A small-molecule ligand and the protein it binds are described below.
Small molecule (SMILES): OC[C@H]1O[C@H](O)[C@H](O)[C@@H](O)[C@H]1O

Binding-site contacts:
Ligand atom C3 contacts residue ASN107 of chain 1.B at 3.9 Å.
Ligand atom O4 contacts residue ASP100 of chain 1.B at 2.6 Å (salt-bridge).
Ligand atom O2 contacts residue GAL1 of chain 1.L at 0.0 Å (h-bond).
Ligand atom O5 contacts residue TYR36 of chain 1.B at 3.5 Å.
Ligand atom C6 contacts residue GLN53 of chain 1.B at 3.6 Å.
Ligand atom C2 contacts residue TYR36 of chain 1.B at 3.4 Å (hydrophobic).
Ligand atom C5 contacts residue HIS50 of chain 1.B at 4.0 Å.
Ligand atom O1 contacts residue GAL1 of chain 1.L at 1.4 Å.
Ligand atom C6 contacts residue GAL1 of chain 1.L at 0.0 Å.
Ligand atom C4 contacts residue GAL1 of chain 1.L at 0.0 Å.
Ligand atom O3 contacts residue TYR36 of chain 1.B at 3.4 Å (h-bond).
Ligand atom C2 contacts residue CA1 of chain 1.J at 3.9 Å.
Ligand atom C4 contacts residue THR104 of chain 1.B at 3.4 Å.
Ligand atom C3 contacts residue TYR36 of chain 1.B at 3.7 Å (hydrophobic).
Ligand atom O5 contacts residue GAL1 of chain 1.L at 0.0 Å (h-bond).
Ligand atom C5 contacts residue GLN53 of chain 1.B at 3.7 Å.
Ligand atom O3 contacts residue ASN107 of chain 1.B at 2.9 Å (h-bond).
Ligand atom O3 contacts residue CA1 of chain 1.J at 2.5 Å.
Ligand atom C2 contacts residue ASN107 of chain 1.B at 3.8 Å.
Ligand atom O4 contacts residue THR104 of chain 1.B at 3.4 Å (h-bond).
Ligand atom C6 contacts residue HIS50 of chain 1.B at 3.5 Å.
Ligand atom O6 contacts residue GLN53 of chain 1.B at 2.7 Å (h-bond).
Ligand atom O3 contacts residue THR104 of chain 1.B at 3.4 Å (h-bond).
Ligand atom C1 contacts residue GAL1 of chain 1.L at 0.0 Å.
Ligand atom O4 contacts residue GAL1 of chain 1.L at 0.0 Å (h-bond).
Ligand atom C6 contacts residue ASP100 of chain 1.B at 3.5 Å.
Ligand atom O6 contacts residue HIS50 of chain 1.B at 2.7 Å (h-bond).
Ligand atom O4 contacts residue TYR36 of chain 1.B at 3.0 Å (h-bond).
Ligand atom O4 contacts residue CA1 of chain 1.J at 2.5 Å.
Ligand atom C4 contacts residue CA1 of chain 1.J at 3.4 Å.
Ligand atom C6 contacts residue VAL101 of chain 1.B at 3.8 Å (hydrophobic).
Ligand atom C4 contacts residue ASP100 of chain 1.B at 3.5 Å.
Ligand atom C3 contacts residue GAL1 of chain 1.L at 0.0 Å.
Ligand atom O5 contacts residue HIS50 of chain 1.B at 3.3 Å (h-bond).
Ligand atom C2 contacts residue GAL1 of chain 1.L at 0.0 Å.
Ligand atom O6 contacts residue GAL1 of chain 1.L at 0.0 Å (h-bond).
Ligand atom C3 contacts residue CA1 of chain 1.J at 3.3 Å.
Ligand atom O3 contacts residue GAL1 of chain 1.L at 0.0 Å (h-bond).
Ligand atom O2 contacts residue ASN107 of chain 1.B at 3.0 Å (h-bond).
Ligand atom C5 contacts residue GAL1 of chain 1.L at 0.0 Å.

Sequence of chain 1.B:
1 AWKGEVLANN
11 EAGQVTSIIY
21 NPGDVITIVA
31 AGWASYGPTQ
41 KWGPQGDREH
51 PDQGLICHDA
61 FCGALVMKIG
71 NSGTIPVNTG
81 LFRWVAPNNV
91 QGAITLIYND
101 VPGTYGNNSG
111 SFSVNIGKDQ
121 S